Sequence of chain 1.A:
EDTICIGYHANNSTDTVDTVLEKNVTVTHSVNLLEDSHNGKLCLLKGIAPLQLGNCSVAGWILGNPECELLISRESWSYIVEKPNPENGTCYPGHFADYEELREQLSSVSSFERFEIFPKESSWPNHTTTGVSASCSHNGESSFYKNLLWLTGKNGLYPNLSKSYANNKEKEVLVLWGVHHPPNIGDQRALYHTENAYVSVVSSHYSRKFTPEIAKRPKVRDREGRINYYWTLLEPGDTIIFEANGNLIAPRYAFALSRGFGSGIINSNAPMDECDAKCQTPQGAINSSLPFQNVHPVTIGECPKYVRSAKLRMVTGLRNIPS

Binding-site contacts:
Ligand atom C5 contacts residue ASN287 of chain 1.A at 3.6 Å.
Ligand atom N2 contacts residue ASN287 of chain 1.A at 2.9 Å (h-bond).
Ligand atom C6 contacts residue SER289 of chain 1.A at 3.7 Å.
Ligand atom C5 contacts residue SER289 of chain 1.A at 3.8 Å.
Ligand atom O5 contacts residue SER289 of chain 1.A at 3.2 Å (h-bond).
Ligand atom C2 contacts residue ASN287 of chain 1.A at 2.5 Å.
Ligand atom C4 contacts residue ASN287 of chain 1.A at 4.2 Å.
Ligand atom C8 contacts residue ASN287 of chain 1.A at 4.3 Å.
Ligand atom O5 contacts residue ASN287 of chain 1.A at 2.3 Å (h-bond).
Ligand atom O6 contacts residue SER289 of chain 1.A at 4.0 Å.
Ligand atom C1 contacts residue SER289 of chain 1.A at 4.0 Å.
Ligand atom C7 contacts residue ASN287 of chain 1.A at 3.1 Å.
Ligand atom C1 contacts residue ASN287 of chain 1.A at 1.4 Å.
Ligand atom O7 contacts residue ASN287 of chain 1.A at 3.0 Å (h-bond).
Ligand atom C3 contacts residue ASN287 of chain 1.A at 3.8 Å.

The protein below binds the small molecule below.
Small molecule (SMILES): CC(=O)N[C@@H]1[C@@H](O)[C@H](O)[C@@H](CO)O[C@H]1O